Binding-site contacts:
Ligand atom O7 contacts residue ASP1160 of chain 1.A at 3.3 Å (salt-bridge).
Ligand atom C1 contacts residue ASN1216 of chain 1.A at 1.4 Å.
Ligand atom C1 contacts residue GLN1215 of chain 1.A at 4.4 Å.
Ligand atom C6 contacts residue THR1213 of chain 1.A at 4.2 Å.
Ligand atom C5 contacts residue VAL1212 of chain 1.A at 4.2 Å (hydrophobic).
Ligand atom O7 contacts residue ALA1161 of chain 1.A at 3.3 Å.
Ligand atom C5 contacts residue CYS1159 of chain 1.A at 4.4 Å (hydrophobic).
Ligand atom N2 contacts residue VAL1212 of chain 1.A at 3.9 Å.
Ligand atom C8 contacts residue ALA1161 of chain 1.A at 3.8 Å (hydrophobic).
Ligand atom O7 contacts residue ASN1216 of chain 1.A at 3.9 Å.
Ligand atom O6 contacts residue GLN1211 of chain 1.A at 3.6 Å (h-bond).
Ligand atom O6 contacts residue THR1213 of chain 1.A at 3.2 Å.
Ligand atom O6 contacts residue GLN1215 of chain 1.A at 4.4 Å.
Ligand atom C7 contacts residue ASP1160 of chain 1.A at 4.3 Å.
Ligand atom O5 contacts residue TYR1214 of chain 1.A at 3.5 Å (h-bond).
Ligand atom C5 contacts residue TYR1214 of chain 1.A at 3.7 Å (hydrophobic).
Ligand atom C3 contacts residue ASN1216 of chain 1.A at 3.8 Å.
Ligand atom C4 contacts residue ASN1216 of chain 1.A at 4.3 Å.
Ligand atom C1 contacts residue TYR1214 of chain 1.A at 4.3 Å (hydrophobic).
Ligand atom C1 contacts residue CYS1159 of chain 1.A at 4.1 Å (hydrophobic).
Ligand atom O6 contacts residue PRO1164 of chain 1.A at 3.8 Å.
Ligand atom C7 contacts residue ASN1216 of chain 1.A at 3.5 Å.
Ligand atom O7 contacts residue PRO1164 of chain 1.A at 4.0 Å.
Ligand atom C6 contacts residue CYS1159 of chain 1.A at 4.2 Å (hydrophobic).
Ligand atom C7 contacts residue ALA1161 of chain 1.A at 3.8 Å (hydrophobic).
Ligand atom C5 contacts residue ASN1216 of chain 1.A at 3.7 Å.
Ligand atom O6 contacts residue VAL1212 of chain 1.A at 3.0 Å (h-bond).
Ligand atom O4 contacts residue VAL1212 of chain 1.A at 4.0 Å.
Ligand atom C2 contacts residue ASN1216 of chain 1.A at 2.5 Å.
Ligand atom O5 contacts residue ASN1216 of chain 1.A at 2.4 Å (h-bond).
Ligand atom C6 contacts residue TYR1214 of chain 1.A at 3.5 Å (hydrophobic).
Ligand atom O5 contacts residue GLN1215 of chain 1.A at 4.1 Å.
Ligand atom C1 contacts residue VAL1212 of chain 1.A at 4.2 Å (hydrophobic).
Ligand atom N2 contacts residue ASN1216 of chain 1.A at 2.8 Å (h-bond).
Ligand atom O6 contacts residue TYR1214 of chain 1.A at 2.4 Å (h-bond).
Ligand atom C6 contacts residue VAL1212 of chain 1.A at 3.5 Å (hydrophobic).
Ligand atom O5 contacts residue CYS1159 of chain 1.A at 3.4 Å.
Ligand atom C6 contacts residue GLN1211 of chain 1.A at 3.3 Å.

A small-molecule ligand and the protein it binds are described below.
Small molecule (SMILES): CC(=O)N[C@H]1[C@H](O[C@H]2[C@H](O)[C@@H](NC(C)=O)CO[C@@H]2CO)O[C@H](CO)[C@@H](O)[C@@H]1O

Sequence of chain 1.A:
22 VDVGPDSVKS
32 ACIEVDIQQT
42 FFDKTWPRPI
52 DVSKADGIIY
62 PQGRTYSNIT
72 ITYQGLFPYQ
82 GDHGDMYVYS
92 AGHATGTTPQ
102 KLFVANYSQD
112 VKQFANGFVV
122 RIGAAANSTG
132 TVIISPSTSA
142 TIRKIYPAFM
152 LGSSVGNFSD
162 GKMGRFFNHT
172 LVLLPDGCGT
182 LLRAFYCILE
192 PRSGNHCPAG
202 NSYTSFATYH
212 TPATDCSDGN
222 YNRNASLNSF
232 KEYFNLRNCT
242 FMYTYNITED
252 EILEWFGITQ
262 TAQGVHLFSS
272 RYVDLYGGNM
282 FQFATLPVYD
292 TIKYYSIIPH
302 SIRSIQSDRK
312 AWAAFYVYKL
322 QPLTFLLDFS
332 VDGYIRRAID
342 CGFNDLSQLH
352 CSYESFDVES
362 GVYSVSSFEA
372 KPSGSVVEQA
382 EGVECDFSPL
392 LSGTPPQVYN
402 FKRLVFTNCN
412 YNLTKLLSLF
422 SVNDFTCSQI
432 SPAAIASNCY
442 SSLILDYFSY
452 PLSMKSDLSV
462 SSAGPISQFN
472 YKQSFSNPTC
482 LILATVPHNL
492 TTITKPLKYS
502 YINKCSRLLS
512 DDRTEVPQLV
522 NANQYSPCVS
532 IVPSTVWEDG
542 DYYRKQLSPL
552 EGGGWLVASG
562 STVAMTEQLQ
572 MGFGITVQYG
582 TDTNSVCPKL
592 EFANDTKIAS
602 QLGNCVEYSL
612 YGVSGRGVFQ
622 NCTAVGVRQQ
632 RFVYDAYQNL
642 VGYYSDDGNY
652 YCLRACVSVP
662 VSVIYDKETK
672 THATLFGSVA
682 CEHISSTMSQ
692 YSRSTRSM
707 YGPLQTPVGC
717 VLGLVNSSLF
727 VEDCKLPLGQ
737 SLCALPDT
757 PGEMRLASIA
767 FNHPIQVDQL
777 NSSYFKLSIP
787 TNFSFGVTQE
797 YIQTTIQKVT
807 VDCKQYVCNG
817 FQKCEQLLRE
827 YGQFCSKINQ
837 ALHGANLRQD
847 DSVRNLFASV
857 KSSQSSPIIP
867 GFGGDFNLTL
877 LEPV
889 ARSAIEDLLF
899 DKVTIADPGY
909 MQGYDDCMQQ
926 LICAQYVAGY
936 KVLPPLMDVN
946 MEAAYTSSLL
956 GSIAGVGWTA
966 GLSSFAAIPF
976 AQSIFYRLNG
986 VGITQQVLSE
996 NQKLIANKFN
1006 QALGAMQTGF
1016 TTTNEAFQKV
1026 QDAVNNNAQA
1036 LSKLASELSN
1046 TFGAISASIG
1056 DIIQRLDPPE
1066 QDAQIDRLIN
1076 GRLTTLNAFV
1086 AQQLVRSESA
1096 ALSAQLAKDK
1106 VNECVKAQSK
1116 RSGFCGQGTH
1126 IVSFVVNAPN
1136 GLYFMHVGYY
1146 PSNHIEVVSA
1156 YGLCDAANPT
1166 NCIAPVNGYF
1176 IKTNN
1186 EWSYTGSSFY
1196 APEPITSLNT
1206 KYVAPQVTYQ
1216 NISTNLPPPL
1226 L